Sequence of chain 1.B:
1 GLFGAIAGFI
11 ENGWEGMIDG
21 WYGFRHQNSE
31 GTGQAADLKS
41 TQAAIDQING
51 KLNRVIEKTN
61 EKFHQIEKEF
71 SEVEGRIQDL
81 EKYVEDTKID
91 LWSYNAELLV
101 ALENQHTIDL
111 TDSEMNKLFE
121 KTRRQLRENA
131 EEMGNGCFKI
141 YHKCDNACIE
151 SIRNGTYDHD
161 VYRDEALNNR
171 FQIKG

This protein binds this small molecule.
Small molecule (SMILES): CC(=O)N[C@@H]1[C@@H](O)[C@H](O)[C@@H](CO)O[C@H]1O

Binding-site contacts:
Ligand atom C1 contacts residue ASN154 of chain 1.B at 1.4 Å.
Ligand atom C4 contacts residue ASN154 of chain 1.B at 4.2 Å.
Ligand atom O6 contacts residue ALA147 of chain 1.B at 3.6 Å (h-bond).
Ligand atom O5 contacts residue SER151 of chain 1.B at 3.9 Å.
Ligand atom O5 contacts residue ASN154 of chain 1.B at 2.4 Å (h-bond).
Ligand atom C6 contacts residue ALA147 of chain 1.B at 3.5 Å (hydrophobic).
Ligand atom N2 contacts residue ASN154 of chain 1.B at 3.0 Å (h-bond).
Ligand atom C8 contacts residue THR156 of chain 1.B at 4.1 Å.
Ligand atom C1 contacts residue GLU150 of chain 1.B at 4.2 Å.
Ligand atom O7 contacts residue ASN154 of chain 1.B at 3.6 Å.
Ligand atom C1 contacts residue THR156 of chain 1.B at 3.5 Å.
Ligand atom N2 contacts residue THR156 of chain 1.B at 4.0 Å.
Ligand atom O5 contacts residue GLU150 of chain 1.B at 3.6 Å.
Ligand atom C7 contacts residue THR156 of chain 1.B at 4.5 Å.
Ligand atom C2 contacts residue THR156 of chain 1.B at 4.4 Å.
Ligand atom C7 contacts residue ASN154 of chain 1.B at 3.5 Å.
Ligand atom O6 contacts residue GLU150 of chain 1.B at 3.6 Å.
Ligand atom C2 contacts residue ASN154 of chain 1.B at 2.5 Å.
Ligand atom O5 contacts residue ALA147 of chain 1.B at 4.5 Å.
Ligand atom C1 contacts residue SER151 of chain 1.B at 4.1 Å.
Ligand atom C3 contacts residue ASN154 of chain 1.B at 3.8 Å.
Ligand atom O5 contacts residue THR156 of chain 1.B at 4.2 Å.
Ligand atom C5 contacts residue ASN154 of chain 1.B at 3.7 Å.